The small molecule below binds the protein below.
Small molecule (SMILES): COc1ccc2c(c1)nc(Cl)n2-c1ccc(C=O)cc1

Sequence of chain 1.A:
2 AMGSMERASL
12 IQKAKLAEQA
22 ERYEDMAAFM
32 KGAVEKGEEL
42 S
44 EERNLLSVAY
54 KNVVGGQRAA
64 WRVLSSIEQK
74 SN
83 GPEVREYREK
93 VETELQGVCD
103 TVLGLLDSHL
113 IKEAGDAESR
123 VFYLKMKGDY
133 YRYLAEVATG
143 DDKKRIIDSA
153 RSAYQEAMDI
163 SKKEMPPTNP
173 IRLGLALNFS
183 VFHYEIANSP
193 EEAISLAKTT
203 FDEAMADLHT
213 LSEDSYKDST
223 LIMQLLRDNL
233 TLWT

Binding-site contacts:
Ligand atom C20 contacts residue GLY176 of chain 1.A at 3.8 Å.
Ligand atom O12 contacts residue ASP220 of chain 1.A at 3.2 Å (salt-bridge).
Ligand atom C02 contacts residue LYS127 of chain 1.A at 1.4 Å.
Ligand atom C08 contacts residue UOT1 of chain 1.D at 0.4 Å.
Ligand atom C03 contacts residue UOT1 of chain 1.D at 0.2 Å.
Ligand atom C20 contacts residue PRO172 of chain 1.A at 3.5 Å (hydrophobic).
Ligand atom C11 contacts residue ASP220 of chain 1.A at 3.9 Å.
Ligand atom C14 contacts residue ASP220 of chain 1.A at 3.7 Å.
Ligand atom N07 contacts residue UOT1 of chain 1.D at 0.5 Å (h-bond).
Ligand atom C08 contacts residue PRO172 of chain 1.A at 3.8 Å (hydrophobic).
Ligand atom C15 contacts residue UOT1 of chain 1.D at 0.5 Å.
Ligand atom C11 contacts residue UOT1 of chain 1.D at 2.0 Å.
Ligand atom C03 contacts residue LYS127 of chain 1.A at 2.5 Å.
Ligand atom C17 contacts residue ILE224 of chain 1.A at 3.9 Å (hydrophobic).
Ligand atom C06 contacts residue UOT1 of chain 1.D at 0.4 Å.
Ligand atom C13 contacts residue UOT1 of chain 1.D at 4.0 Å.
Ligand atom C20 contacts residue LYS127 of chain 1.A at 2.8 Å.
Ligand atom CL1 contacts residue UOT1 of chain 1.D at 0.8 Å.
Ligand atom C19 contacts residue ILE224 of chain 1.A at 4.0 Å (hydrophobic).
Ligand atom C20 contacts residue UOT1 of chain 1.D at 0.2 Å.
Ligand atom C09 contacts residue PRO172 of chain 1.A at 3.5 Å (hydrophobic).
Ligand atom C17 contacts residue UOT1 of chain 1.D at 0.5 Å.
Ligand atom N16 contacts residue UOT1 of chain 1.D at 0.5 Å.
Ligand atom O12 contacts residue UOT1 of chain 1.D at 3.3 Å (h-bond).
Ligand atom C05 contacts residue UOT1 of chain 1.D at 0.4 Å.
Ligand atom C09 contacts residue UOT1 of chain 1.D at 0.8 Å.
Ligand atom C04 contacts residue LYS127 of chain 1.A at 3.7 Å.
Ligand atom C11 contacts residue PRO172 of chain 1.A at 4.0 Å (hydrophobic).
Ligand atom C04 contacts residue UOT1 of chain 1.D at 0.2 Å.
Ligand atom C03 contacts residue ILE8 of chain 1.B at 3.8 Å (hydrophobic).
Ligand atom C19 contacts residue PRO172 of chain 1.A at 3.3 Å (hydrophobic).
Ligand atom CL1 contacts residue ILE8 of chain 1.B at 3.8 Å.
Ligand atom N07 contacts residue ILE224 of chain 1.A at 4.0 Å.
Ligand atom C10 contacts residue UOT1 of chain 1.D at 1.4 Å.
Ligand atom C02 contacts residue UOT1 of chain 1.D at 0.1 Å.
Ligand atom C14 contacts residue UOT1 of chain 1.D at 1.2 Å.
Ligand atom C10 contacts residue PRO172 of chain 1.A at 3.6 Å (hydrophobic).
Ligand atom C05 contacts residue ILE8 of chain 1.B at 4.0 Å (hydrophobic).
Ligand atom C04 contacts residue ILE8 of chain 1.B at 3.5 Å (hydrophobic).
Ligand atom C19 contacts residue UOT1 of chain 1.D at 0.3 Å.

Sequence of chain 1.B:
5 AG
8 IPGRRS